Sequence of chain 1.G:
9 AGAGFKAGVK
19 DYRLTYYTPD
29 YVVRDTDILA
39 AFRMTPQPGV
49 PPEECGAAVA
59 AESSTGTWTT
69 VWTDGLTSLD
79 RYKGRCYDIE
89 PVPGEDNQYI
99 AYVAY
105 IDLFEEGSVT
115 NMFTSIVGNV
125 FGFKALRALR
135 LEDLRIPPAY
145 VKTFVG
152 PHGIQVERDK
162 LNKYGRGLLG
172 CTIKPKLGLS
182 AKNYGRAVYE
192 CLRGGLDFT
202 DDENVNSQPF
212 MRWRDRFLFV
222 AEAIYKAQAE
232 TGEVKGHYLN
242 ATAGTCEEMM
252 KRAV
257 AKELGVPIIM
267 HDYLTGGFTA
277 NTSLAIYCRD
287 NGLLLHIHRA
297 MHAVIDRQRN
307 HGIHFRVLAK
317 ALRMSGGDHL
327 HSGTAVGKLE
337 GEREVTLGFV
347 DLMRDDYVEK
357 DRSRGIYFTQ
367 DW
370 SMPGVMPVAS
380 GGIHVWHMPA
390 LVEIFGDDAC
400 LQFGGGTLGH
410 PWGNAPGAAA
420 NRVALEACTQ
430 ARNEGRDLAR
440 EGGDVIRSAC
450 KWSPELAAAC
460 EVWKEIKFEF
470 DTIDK

Binding-site contacts:
Ligand atom C3 contacts residue KCX201 of chain 1.H at 3.2 Å.
Ligand atom O2 contacts residue MG1 of chain 1.GB at 2.3 Å.
Ligand atom O6P contacts residue ARG295 of chain 1.H at 2.8 Å (salt-bridge).
Ligand atom O5 contacts residue LEU335 of chain 1.H at 3.4 Å.
Ligand atom P1 contacts residue THR65 of chain 1.G at 3.4 Å.
Ligand atom O4P contacts residue ARG295 of chain 1.H at 2.8 Å (salt-bridge).
Ligand atom O2P contacts residue GLY380 of chain 1.H at 3.5 Å.
Ligand atom C2 contacts residue MG1 of chain 1.GB at 2.8 Å.
Ligand atom O7 contacts residue ASN123 of chain 1.G at 2.9 Å (h-bond).
Ligand atom O7 contacts residue MG1 of chain 1.GB at 2.1 Å.
Ligand atom C contacts residue MG1 of chain 1.GB at 2.8 Å.
Ligand atom O2 contacts residue ASP203 of chain 1.H at 3.4 Å (salt-bridge).
Ligand atom O4 contacts residue SER379 of chain 1.H at 3.1 Å (h-bond).
Ligand atom O2 contacts residue THR173 of chain 1.H at 3.2 Å (h-bond).
Ligand atom O6 contacts residue GLU60 of chain 1.G at 3.4 Å (salt-bridge).
Ligand atom O2P contacts residue LYS334 of chain 1.H at 2.8 Å (salt-bridge).
Ligand atom O3 contacts residue HIS294 of chain 1.H at 2.9 Å (h-bond).
Ligand atom O4 contacts residue GLY380 of chain 1.H at 3.2 Å.
Ligand atom O1P contacts residue GLY404 of chain 1.H at 2.7 Å (h-bond).
Ligand atom O2 contacts residue LYS175 of chain 1.H at 3.0 Å (salt-bridge).
Ligand atom O2P contacts residue THR65 of chain 1.G at 3.3 Å (h-bond).
Ligand atom O6 contacts residue LYS334 of chain 1.H at 2.9 Å (salt-bridge).
Ligand atom C3 contacts residue MG1 of chain 1.GB at 3.0 Å.
Ligand atom C contacts residue LYS175 of chain 1.H at 3.4 Å.
Ligand atom O7 contacts residue LYS177 of chain 1.H at 2.7 Å (salt-bridge).
Ligand atom O3P contacts residue GLY403 of chain 1.H at 2.8 Å (h-bond).
Ligand atom O1P contacts residue LYS175 of chain 1.H at 3.4 Å.
Ligand atom O3 contacts residue KCX201 of chain 1.H at 2.6 Å (h-bond).
Ligand atom O1P contacts residue THR65 of chain 1.G at 2.5 Å (h-bond).
Ligand atom O1 contacts residue LYS175 of chain 1.H at 3.1 Å (salt-bridge).
Ligand atom O3 contacts residue GLU204 of chain 1.H at 3.0 Å (salt-bridge).
Ligand atom O7 contacts residue ASP203 of chain 1.H at 3.1 Å (salt-bridge).
Ligand atom O5P contacts residue HIS327 of chain 1.H at 2.8 Å (h-bond).
Ligand atom C contacts residue ASN123 of chain 1.G at 3.4 Å.
Ligand atom O5P contacts residue SER379 of chain 1.H at 3.4 Å (h-bond).
Ligand atom O7 contacts residue GLU204 of chain 1.H at 3.1 Å (salt-bridge).
Ligand atom O2P contacts residue TRP66 of chain 1.G at 3.1 Å.
Ligand atom O2 contacts residue KCX201 of chain 1.H at 3.1 Å (h-bond).
Ligand atom O2P contacts residue GLY381 of chain 1.H at 2.8 Å (h-bond).
Ligand atom O3 contacts residue MG1 of chain 1.GB at 2.2 Å.

The protein below binds the small molecule below.
Small molecule (SMILES): O=C(O)[C@@](O)(COP(=O)(O)O)[C@H](O)[C@H](O)COP(=O)(O)O

Sequence of chain 1.H:
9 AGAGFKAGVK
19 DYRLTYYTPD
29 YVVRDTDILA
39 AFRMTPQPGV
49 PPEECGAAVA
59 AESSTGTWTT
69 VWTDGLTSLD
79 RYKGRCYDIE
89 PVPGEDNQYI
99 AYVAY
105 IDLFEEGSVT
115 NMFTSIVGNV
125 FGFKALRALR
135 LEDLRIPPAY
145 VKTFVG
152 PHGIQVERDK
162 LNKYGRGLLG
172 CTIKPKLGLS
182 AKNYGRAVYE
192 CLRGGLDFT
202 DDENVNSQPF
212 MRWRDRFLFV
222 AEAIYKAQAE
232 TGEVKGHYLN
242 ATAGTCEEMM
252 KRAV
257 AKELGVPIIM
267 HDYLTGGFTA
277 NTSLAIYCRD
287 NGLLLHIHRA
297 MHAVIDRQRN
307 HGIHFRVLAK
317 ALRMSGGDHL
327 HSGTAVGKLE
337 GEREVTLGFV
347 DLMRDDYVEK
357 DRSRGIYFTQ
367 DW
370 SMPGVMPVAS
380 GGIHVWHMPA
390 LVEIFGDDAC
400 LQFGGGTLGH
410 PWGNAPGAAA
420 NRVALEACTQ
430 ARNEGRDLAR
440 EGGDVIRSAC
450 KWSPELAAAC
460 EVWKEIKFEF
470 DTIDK